Sequence of chain 1.B:
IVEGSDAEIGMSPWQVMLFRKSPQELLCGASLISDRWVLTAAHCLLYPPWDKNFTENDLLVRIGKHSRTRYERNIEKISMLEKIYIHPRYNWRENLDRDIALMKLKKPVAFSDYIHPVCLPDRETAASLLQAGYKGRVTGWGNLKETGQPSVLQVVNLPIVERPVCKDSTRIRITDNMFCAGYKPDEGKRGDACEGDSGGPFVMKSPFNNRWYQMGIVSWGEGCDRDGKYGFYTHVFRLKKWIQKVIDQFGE

A small-molecule ligand and the protein it binds are described below.
Small molecule (SMILES): Cc1ccc(C(=O)N2CCC[C@H]2C(=O)NCc2cc(Cl)ccc2CN)[nH]1

Binding-site contacts:
Ligand atom C17 contacts residue TRP227 of chain 1.B at 3.4 Å (hydrophobic).
Ligand atom C18 contacts residue VAL225 of chain 1.B at 3.6 Å (hydrophobic).
Ligand atom C15 contacts residue GLY230 of chain 1.B at 3.3 Å.
Ligand atom C26 contacts residue GLU229 of chain 1.B at 3.6 Å.
Ligand atom C1 contacts residue HIS43 of chain 1.B at 3.7 Å.
Ligand atom C4 contacts residue HIS43 of chain 1.B at 3.5 Å.
Ligand atom C16 contacts residue TRP227 of chain 1.B at 3.6 Å (hydrophobic).
Ligand atom C1 contacts residue TYR47 of chain 1.B at 3.7 Å (hydrophobic).
Ligand atom C20 contacts residue GLY230 of chain 1.B at 3.3 Å.
Ligand atom N21 contacts residue GLY228 of chain 1.B at 3.0 Å (h-bond).
Ligand atom N25 contacts residue GLY228 of chain 1.B at 2.9 Å (h-bond).
Ligand atom C15 contacts residue GLY228 of chain 1.B at 3.6 Å.
Ligand atom C1 contacts residue TRP50 of chain 1.B at 3.6 Å (hydrophobic).
Ligand atom C17 contacts residue ALA200 of chain 1.B at 3.8 Å (hydrophobic).
Ligand atom C14 contacts residue GLY228 of chain 1.B at 3.8 Å.
Ligand atom O11 contacts residue GLY228 of chain 1.B at 3.1 Å (h-bond).
Ligand atom C6 contacts residue SER205 of chain 1.B at 3.8 Å.
Ligand atom CL contacts residue VAL225 of chain 1.B at 3.7 Å.
Ligand atom O11 contacts residue TRP227 of chain 1.B at 3.3 Å.
Ligand atom C10 contacts residue TRP227 of chain 1.B at 3.5 Å (hydrophobic).
Ligand atom C4 contacts residue SER226 of chain 1.B at 3.6 Å.
Ligand atom CL contacts residue PHE239 of chain 1.B at 3.4 Å.
Ligand atom N7 contacts residue SER205 of chain 1.B at 2.9 Å (h-bond).
Ligand atom C9 contacts residue SER205 of chain 1.B at 3.2 Å.
Ligand atom C5 contacts residue HIS43 of chain 1.B at 3.2 Å.
Ligand atom CL contacts residue GLY238 of chain 1.B at 3.7 Å.
Ligand atom C16 contacts residue ASP199 of chain 1.B at 3.6 Å.
Ligand atom C18 contacts residue TRP227 of chain 1.B at 3.6 Å (hydrophobic).
Ligand atom C16 contacts residue ALA200 of chain 1.B at 3.7 Å (hydrophobic).
Ligand atom CL contacts residue TRP227 of chain 1.B at 3.5 Å.
Ligand atom C20 contacts residue CYS231 of chain 1.B at 3.7 Å (hydrophobic).
Ligand atom C15 contacts residue ALA200 of chain 1.B at 3.6 Å (hydrophobic).
Ligand atom C9 contacts residue CYS201 of chain 1.B at 3.7 Å (hydrophobic).
Ligand atom C16 contacts residue GLY228 of chain 1.B at 3.6 Å.
Ligand atom N7 contacts residue SER226 of chain 1.B at 3.0 Å (h-bond).
Ligand atom C12 contacts residue TRP227 of chain 1.B at 3.8 Å (hydrophobic).
Ligand atom C26 contacts residue ILE179 of chain 1.B at 3.8 Å (hydrophobic).
Ligand atom N21 contacts residue GLY230 of chain 1.B at 3.1 Å (h-bond).
Ligand atom C5 contacts residue TRP50 of chain 1.B at 3.7 Å (hydrophobic).
Ligand atom C20 contacts residue GLU202 of chain 1.B at 3.8 Å.